Sequence of chain 1.F:
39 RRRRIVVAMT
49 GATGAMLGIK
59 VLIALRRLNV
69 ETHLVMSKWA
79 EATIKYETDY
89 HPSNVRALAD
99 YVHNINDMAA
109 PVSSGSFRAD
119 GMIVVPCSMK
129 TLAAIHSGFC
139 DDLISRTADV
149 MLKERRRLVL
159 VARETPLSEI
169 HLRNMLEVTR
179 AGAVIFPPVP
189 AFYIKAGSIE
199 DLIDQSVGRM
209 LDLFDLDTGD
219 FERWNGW

Sequence of chain 1.D:
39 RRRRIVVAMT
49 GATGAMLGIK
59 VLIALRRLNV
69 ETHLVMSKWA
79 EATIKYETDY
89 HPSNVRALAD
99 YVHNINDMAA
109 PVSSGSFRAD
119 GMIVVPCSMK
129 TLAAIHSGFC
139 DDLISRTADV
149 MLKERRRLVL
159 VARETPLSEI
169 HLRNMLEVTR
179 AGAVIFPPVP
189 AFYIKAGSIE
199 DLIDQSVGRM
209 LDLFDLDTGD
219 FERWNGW

This small molecule binds to this protein.
Small molecule (SMILES): CC(C)=CCO[P](=O)(O)OP(=O)(O)O

Sequence of chain 1.B:
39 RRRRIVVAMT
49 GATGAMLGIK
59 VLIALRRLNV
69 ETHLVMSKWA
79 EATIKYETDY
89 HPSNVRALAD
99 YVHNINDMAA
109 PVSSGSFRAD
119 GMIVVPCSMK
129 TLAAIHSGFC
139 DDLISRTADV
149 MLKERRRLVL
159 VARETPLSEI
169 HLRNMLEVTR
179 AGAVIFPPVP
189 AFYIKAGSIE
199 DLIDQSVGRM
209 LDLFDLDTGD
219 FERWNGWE

Binding-site contacts:
Ligand atom O2A contacts residue LYS151 of chain 1.B at 2.8 Å (salt-bridge).
Ligand atom PA contacts residue LYS151 of chain 1.B at 3.9 Å.
Ligand atom O2B contacts residue TYR191 of chain 1.D at 3.1 Å (h-bond).
Ligand atom PB contacts residue TYR191 of chain 1.D at 3.3 Å.
Ligand atom C4 contacts residue FMN1 of chain 1.T at 3.4 Å.
Ligand atom O3A contacts residue ARG161 of chain 1.F at 3.9 Å.
Ligand atom O3B contacts residue TYR191 of chain 1.D at 3.2 Å (h-bond).
Ligand atom C4 contacts residue MET106 of chain 1.B at 3.5 Å (hydrophobic).
Ligand atom C5 contacts residue TYR191 of chain 1.D at 3.9 Å (hydrophobic).
Ligand atom PA contacts residue SER112 of chain 1.B at 3.9 Å.
Ligand atom C3 contacts residue FMN1 of chain 1.T at 3.7 Å.
Ligand atom C5 contacts residue FMN1 of chain 1.T at 3.6 Å.
Ligand atom C4 contacts residue TRP222 of chain 1.D at 3.4 Å (hydrophobic).
Ligand atom C5 contacts residue TRP222 of chain 1.D at 3.4 Å (hydrophobic).
Ligand atom O1B contacts residue ARG207 of chain 1.D at 3.5 Å (salt-bridge).
Ligand atom O3A contacts residue TYR191 of chain 1.D at 3.1 Å (h-bond).
Ligand atom C2 contacts residue FMN1 of chain 1.T at 4.0 Å.
Ligand atom PA contacts residue GLU162 of chain 1.F at 4.0 Å.
Ligand atom O1A contacts residue LYS151 of chain 1.B at 3.8 Å.
Ligand atom C2 contacts residue SER112 of chain 1.B at 3.6 Å.
Ligand atom C1 contacts residue TYR191 of chain 1.D at 3.8 Å (hydrophobic).
Ligand atom O2B contacts residue GLN203 of chain 1.D at 3.6 Å.
Ligand atom O2A contacts residue SER112 of chain 1.B at 3.9 Å.
Ligand atom O1A contacts residue GLU162 of chain 1.F at 2.9 Å (salt-bridge).
Ligand atom PB contacts residue ARG207 of chain 1.D at 3.5 Å.
Ligand atom O1 contacts residue GLY113 of chain 1.B at 3.8 Å.
Ligand atom O2A contacts residue ARG207 of chain 1.D at 3.3 Å (salt-bridge).
Ligand atom C2 contacts residue SER111 of chain 1.B at 3.9 Å.
Ligand atom O1A contacts residue ARG161 of chain 1.F at 3.9 Å.
Ligand atom O2B contacts residue ARG207 of chain 1.D at 2.3 Å (salt-bridge).
Ligand atom O3B contacts residue GLN203 of chain 1.D at 3.2 Å (h-bond).
Ligand atom O1A contacts residue ARG144 of chain 1.B at 3.3 Å (salt-bridge).
Ligand atom C3 contacts residue SER112 of chain 1.B at 3.9 Å.
Ligand atom O1B contacts residue LYS151 of chain 1.B at 3.8 Å.
Ligand atom O1 contacts residue SER112 of chain 1.B at 2.8 Å (h-bond).
Ligand atom O3B contacts residue ARG161 of chain 1.F at 3.3 Å (salt-bridge).
Ligand atom C1 contacts residue SER112 of chain 1.B at 3.5 Å.
Ligand atom O2A contacts residue GLY113 of chain 1.B at 3.0 Å (h-bond).
Ligand atom O3B contacts residue ALA189 of chain 1.D at 3.3 Å.
Ligand atom O1B contacts residue THR163 of chain 1.F at 2.7 Å (h-bond).